Sequence of chain 1.A:
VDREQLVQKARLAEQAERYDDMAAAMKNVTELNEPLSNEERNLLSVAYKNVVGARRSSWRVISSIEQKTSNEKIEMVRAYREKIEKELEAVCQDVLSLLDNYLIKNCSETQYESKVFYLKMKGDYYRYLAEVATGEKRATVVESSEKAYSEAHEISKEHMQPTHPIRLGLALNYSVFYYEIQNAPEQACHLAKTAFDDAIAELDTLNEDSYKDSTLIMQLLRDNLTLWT

The protein below binds the small molecule below.
Small molecule (SMILES): CCC[C@@H](C=O)NC(=O)[C@@H](NC(=O)[C@@H](NC(=O)[C@H](CC(N)=O)NC(=O)[C@@H]1CCCN1C(=O)[C@H](CC(C)C)NC(=O)[C@H](COP(=O)(O)O)NC(=O)[C@@H]1CCCN1C(=O)[C@@H](N)CO)[C@@H](C)CC)[C@@H](C)O

Binding-site contacts:
Ligand atom O3P contacts residue LYS50 of chain 1.A at 3.1 Å.
Ligand atom C contacts residue LEU177 of chain 1.A at 3.9 Å (hydrophobic).
Ligand atom CD1 contacts residue ILE222 of chain 1.A at 3.8 Å (hydrophobic).
Ligand atom CB contacts residue VAL47 of chain 1.A at 3.7 Å (hydrophobic).
Ligand atom OD1 contacts residue VAL47 of chain 1.A at 3.6 Å.
Ligand atom O3P contacts residue ARG57 of chain 1.A at 2.8 Å (salt-bridge).
Ligand atom P contacts residue ARG132 of chain 1.A at 3.8 Å.
Ligand atom CG contacts residue LYS50 of chain 1.A at 3.7 Å.
Ligand atom CA contacts residue ASN178 of chain 1.A at 3.8 Å.
Ligand atom CB contacts residue VAL181 of chain 1.A at 3.6 Å (hydrophobic).
Ligand atom CB contacts residue NO31 of chain 1.F at 3.7 Å.
Ligand atom OD1 contacts residue LYS50 of chain 1.A at 3.2 Å.
Ligand atom CD contacts residue LEU225 of chain 1.A at 3.3 Å (hydrophobic).
Ligand atom C contacts residue ASN229 of chain 1.A at 3.6 Å.
Ligand atom O contacts residue ASN229 of chain 1.A at 2.7 Å (h-bond).
Ligand atom C contacts residue ASN178 of chain 1.A at 3.6 Å.
Ligand atom O1P contacts residue ARG132 of chain 1.A at 2.9 Å (salt-bridge).
Ligand atom P contacts residue ARG57 of chain 1.A at 3.6 Å.
Ligand atom ND2 contacts residue ASN51 of chain 1.A at 3.0 Å (h-bond).
Ligand atom O1P contacts residue TYR133 of chain 1.A at 2.6 Å (h-bond).
Ligand atom CA contacts residue ASN178 of chain 1.A at 3.5 Å.
Ligand atom O2P contacts residue ARG57 of chain 1.A at 2.8 Å (salt-bridge).
Ligand atom C contacts residue VAL181 of chain 1.A at 3.4 Å (hydrophobic).
Ligand atom O contacts residue VAL47 of chain 1.A at 3.3 Å.
Ligand atom N contacts residue LEU177 of chain 1.A at 3.6 Å.
Ligand atom O contacts residue LYS50 of chain 1.A at 3.1 Å (salt-bridge).
Ligand atom O1P contacts residue LYS50 of chain 1.A at 3.8 Å.
Ligand atom CD contacts residue NO31 of chain 1.F at 2.7 Å.
Ligand atom CB contacts residue ASN178 of chain 1.A at 3.5 Å.
Ligand atom P contacts residue TYR133 of chain 1.A at 3.7 Å.
Ligand atom CB contacts residue ASN178 of chain 1.A at 3.3 Å.
Ligand atom N contacts residue ASN178 of chain 1.A at 2.8 Å (h-bond).
Ligand atom CG contacts residue LEU225 of chain 1.A at 3.6 Å (hydrophobic).
Ligand atom CB contacts residue ASN229 of chain 1.A at 3.6 Å.
Ligand atom CD1 contacts residue ASN43 of chain 1.A at 3.8 Å.
Ligand atom O contacts residue VAL181 of chain 1.A at 2.7 Å.
Ligand atom CA contacts residue LEU177 of chain 1.A at 3.6 Å (hydrophobic).
Ligand atom ND2 contacts residue VAL47 of chain 1.A at 3.8 Å.
Ligand atom O2P contacts residue ARG132 of chain 1.A at 2.9 Å (salt-bridge).
Ligand atom CG contacts residue NO31 of chain 1.F at 2.3 Å.